Sequence of chain 1.B:
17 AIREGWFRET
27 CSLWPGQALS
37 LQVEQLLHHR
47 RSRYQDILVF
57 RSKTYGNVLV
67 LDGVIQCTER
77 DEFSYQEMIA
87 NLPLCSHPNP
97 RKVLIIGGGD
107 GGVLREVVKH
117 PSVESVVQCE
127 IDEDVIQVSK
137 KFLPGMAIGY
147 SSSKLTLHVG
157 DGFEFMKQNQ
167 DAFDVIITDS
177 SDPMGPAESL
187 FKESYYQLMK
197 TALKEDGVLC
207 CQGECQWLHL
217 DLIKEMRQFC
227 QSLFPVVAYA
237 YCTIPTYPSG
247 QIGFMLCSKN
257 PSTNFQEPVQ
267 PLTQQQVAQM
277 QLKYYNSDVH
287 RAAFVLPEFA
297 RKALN

A protein and the small-molecule ligand that binds it are described below.
Small molecule (SMILES): C[S@@H](CCCN)C[C@H]1O[C@@H](n2cnc3c(N)ncnc32)[C@H](O)[C@@H]1O

Binding-site contacts:
Ligand atom C2 contacts residue CYS125 of chain 1.B at 3.4 Å (hydrophobic).
Ligand atom C2 contacts residue ILE127 of chain 1.B at 3.6 Å (hydrophobic).
Ligand atom O2' contacts residue GLN51 of chain 1.B at 3.0 Å (h-bond).
Ligand atom N6 contacts residue SER185 of chain 1.B at 3.3 Å (h-bond).
Ligand atom O3' contacts residue VAL131 of chain 1.B at 3.3 Å.
Ligand atom N6 contacts residue PRO182 of chain 1.B at 3.0 Å (h-bond).
Ligand atom O4' contacts residue ASP175 of chain 1.B at 3.6 Å.
Ligand atom C6 contacts residue LEU186 of chain 1.B at 3.6 Å (hydrophobic).
Ligand atom CB contacts residue GLN72 of chain 1.B at 3.4 Å.
Ligand atom N1 contacts residue GLY158 of chain 1.B at 2.9 Å (h-bond).
Ligand atom CA contacts residue ASP106 of chain 1.B at 3.4 Å.
Ligand atom N contacts residue GLN82 of chain 1.B at 2.7 Å (h-bond).
Ligand atom O4' contacts residue SER177 of chain 1.B at 3.5 Å (h-bond).
Ligand atom O3' contacts residue GLY105 of chain 1.B at 3.4 Å (h-bond).
Ligand atom CB contacts residue ASP106 of chain 1.B at 3.2 Å.
Ligand atom CA contacts residue ASP175 of chain 1.B at 3.4 Å.
Ligand atom O3' contacts residue GLU126 of chain 1.B at 2.6 Å (salt-bridge).
Ligand atom C2 contacts residue GLY158 of chain 1.B at 3.6 Å.
Ligand atom N7 contacts residue PRO182 of chain 1.B at 3.2 Å.
Ligand atom C3' contacts residue GLU126 of chain 1.B at 3.5 Å.
Ligand atom N contacts residue ASP106 of chain 1.B at 2.7 Å (salt-bridge).
Ligand atom O4' contacts residue GLY103 of chain 1.B at 3.5 Å.
Ligand atom CE contacts residue ASP106 of chain 1.B at 3.4 Å.
Ligand atom CG contacts residue GLN72 of chain 1.B at 3.3 Å.
Ligand atom N6 contacts residue LEU186 of chain 1.B at 3.6 Å.
Ligand atom C1' contacts residue GLU126 of chain 1.B at 3.3 Å.
Ligand atom CG contacts residue ASP175 of chain 1.B at 3.5 Å.
Ligand atom N6 contacts residue ASP157 of chain 1.B at 3.0 Å (salt-bridge).
Ligand atom O2' contacts residue GLU126 of chain 1.B at 2.4 Å (salt-bridge).
Ligand atom CA contacts residue GLN72 of chain 1.B at 3.6 Å.
Ligand atom C4 contacts residue ILE127 of chain 1.B at 3.6 Å (hydrophobic).
Ligand atom N7 contacts residue ALA183 of chain 1.B at 3.2 Å (h-bond).
Ligand atom C5' contacts residue ASP175 of chain 1.B at 3.4 Å.
Ligand atom C8 contacts residue SER177 of chain 1.B at 3.3 Å.
Ligand atom C2' contacts residue GLU126 of chain 1.B at 3.3 Å.
Ligand atom N3 contacts residue ILE127 of chain 1.B at 3.4 Å (h-bond).
Ligand atom CA contacts residue TYR243 of chain 1.B at 3.6 Å (hydrophobic).
Ligand atom SD contacts residue ASP106 of chain 1.B at 3.5 Å (salt-bridge).
Ligand atom N contacts residue ASP175 of chain 1.B at 2.9 Å (salt-bridge).
Ligand atom C2 contacts residue GLY156 of chain 1.B at 3.5 Å.